The small molecule below binds the protein below.
Small molecule (SMILES): Nc1ncnc2c1c(OC(F)F)nn2[C@@H]1O[C@H](COS(=O)(=O)NC(=O)[C@@H](N)Cc2ccc(O)cc2)[C@@H](O)[C@H]1O

Binding-site contacts:
Ligand atom C29 contacts residue TYR78 of chain 1.B at 3.3 Å (hydrophobic).
Ligand atom O35 contacts residue GLU82 of chain 1.B at 3.0 Å (salt-bridge).
Ligand atom O30 contacts residue ASP213 of chain 1.B at 2.6 Å (salt-bridge).
Ligand atom O09 contacts residue MET266 of chain 1.B at 3.0 Å (h-bond).
Ligand atom O19 contacts residue GLN91 of chain 1.B at 3.3 Å (h-bond).
Ligand atom O39 contacts residue ASP227 of chain 1.B at 2.7 Å (salt-bridge).
Ligand atom N03 contacts residue LEU256 of chain 1.B at 2.7 Å (h-bond).
Ligand atom C02 contacts residue ALA90 of chain 1.B at 3.5 Å (hydrophobic).
Ligand atom C31 contacts residue TYR78 of chain 1.B at 3.3 Å (hydrophobic).
Ligand atom O39 contacts residue GLY225 of chain 1.B at 3.1 Å (h-bond).
Ligand atom O37 contacts residue LEU224 of chain 1.B at 3.2 Å.
Ligand atom F11 contacts residue LYS265 of chain 1.B at 3.3 Å.
Ligand atom C29 contacts residue ASP213 of chain 1.B at 3.2 Å.
Ligand atom C28 contacts residue ASP213 of chain 1.B at 3.1 Å.
Ligand atom N33 contacts residue TYR206 of chain 1.B at 2.4 Å (h-bond).
Ligand atom C17 contacts residue GLY80 of chain 1.B at 3.5 Å.
Ligand atom C26 contacts residue GLN210 of chain 1.B at 3.5 Å.
Ligand atom O34 contacts residue GLN228 of chain 1.B at 2.8 Å (h-bond).
Ligand atom N33 contacts residue GLN210 of chain 1.B at 3.0 Å (h-bond).
Ligand atom O37 contacts residue GLY225 of chain 1.B at 3.1 Å (h-bond).
Ligand atom F11 contacts residue SER267 of chain 1.B at 3.3 Å.
Ligand atom F12 contacts residue HIS88 of chain 1.B at 3.2 Å.
Ligand atom N01 contacts residue LEU256 of chain 1.B at 3.0 Å (h-bond).
Ligand atom N33 contacts residue ILE190 of chain 1.B at 3.1 Å (h-bond).
Ligand atom N03 contacts residue ALA90 of chain 1.B at 3.4 Å.
Ligand atom C24 contacts residue GLN228 of chain 1.B at 3.2 Å.
Ligand atom C18 contacts residue GLY80 of chain 1.B at 3.0 Å.
Ligand atom O39 contacts residue GLN228 of chain 1.B at 3.3 Å.
Ligand atom N01 contacts residue MET266 of chain 1.B at 2.6 Å (h-bond).
Ligand atom C24 contacts residue TYR206 of chain 1.B at 3.3 Å (hydrophobic).
Ligand atom O34 contacts residue ILE190 of chain 1.B at 3.0 Å (h-bond).
Ligand atom O30 contacts residue TYR78 of chain 1.B at 2.6 Å (h-bond).
Ligand atom C07 contacts residue MET255 of chain 1.B at 3.4 Å (hydrophobic).
Ligand atom C32 contacts residue GLY80 of chain 1.B at 3.4 Å.
Ligand atom C27 contacts residue GLN210 of chain 1.B at 3.4 Å.
Ligand atom N33 contacts residue GLN228 of chain 1.B at 3.3 Å (h-bond).
Ligand atom O37 contacts residue ASP79 of chain 1.B at 2.6 Å (salt-bridge).
Ligand atom C04 contacts residue LEU256 of chain 1.B at 3.3 Å (hydrophobic).
Ligand atom N05 contacts residue HIS253 of chain 1.B at 3.1 Å (h-bond).
Ligand atom C25 contacts residue TYR206 of chain 1.B at 3.4 Å (hydrophobic).

Sequence of chain 1.B:
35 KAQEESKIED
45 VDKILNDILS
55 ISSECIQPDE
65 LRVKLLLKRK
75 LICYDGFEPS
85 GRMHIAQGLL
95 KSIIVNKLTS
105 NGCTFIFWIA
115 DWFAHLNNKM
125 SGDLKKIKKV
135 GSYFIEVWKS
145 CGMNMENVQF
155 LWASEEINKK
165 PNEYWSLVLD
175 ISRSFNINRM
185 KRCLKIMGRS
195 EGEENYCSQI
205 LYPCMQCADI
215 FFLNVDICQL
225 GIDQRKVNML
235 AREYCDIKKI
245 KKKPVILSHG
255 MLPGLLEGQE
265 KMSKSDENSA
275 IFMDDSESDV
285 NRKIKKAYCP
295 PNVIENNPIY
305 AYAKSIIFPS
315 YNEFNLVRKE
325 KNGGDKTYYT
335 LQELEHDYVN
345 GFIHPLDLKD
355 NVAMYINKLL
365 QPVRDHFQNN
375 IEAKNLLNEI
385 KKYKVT